Sequence of chain 1.M:
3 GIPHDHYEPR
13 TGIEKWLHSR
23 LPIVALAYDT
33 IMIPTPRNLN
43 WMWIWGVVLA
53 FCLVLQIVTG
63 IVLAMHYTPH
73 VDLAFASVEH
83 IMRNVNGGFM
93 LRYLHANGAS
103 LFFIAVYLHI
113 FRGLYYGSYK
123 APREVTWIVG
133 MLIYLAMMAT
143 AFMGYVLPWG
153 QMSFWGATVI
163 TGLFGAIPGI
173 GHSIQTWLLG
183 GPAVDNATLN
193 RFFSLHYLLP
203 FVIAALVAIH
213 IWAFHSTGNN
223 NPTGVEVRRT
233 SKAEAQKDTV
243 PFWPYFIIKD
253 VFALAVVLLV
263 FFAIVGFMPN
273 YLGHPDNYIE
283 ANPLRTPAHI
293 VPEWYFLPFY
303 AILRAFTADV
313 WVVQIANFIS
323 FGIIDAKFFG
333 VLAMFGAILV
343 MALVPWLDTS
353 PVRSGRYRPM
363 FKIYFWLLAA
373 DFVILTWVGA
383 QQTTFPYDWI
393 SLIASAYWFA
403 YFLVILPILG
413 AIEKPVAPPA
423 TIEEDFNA

Binding-site contacts:
Ligand atom C21 contacts residue PHE194 of chain 1.M at 3.3 Å (hydrophobic).
Ligand atom C6 contacts residue GLY158 of chain 1.M at 3.7 Å.
Ligand atom O4 contacts residue VAL161 of chain 1.M at 3.2 Å.
Ligand atom C4A contacts residue VAL161 of chain 1.M at 3.9 Å (hydrophobic).
Ligand atom O7 contacts residue GLY158 of chain 1.M at 3.3 Å.
Ligand atom C7M contacts residue GLU295 of chain 1.M at 3.4 Å.
Ligand atom C26 contacts residue MET145 of chain 1.M at 3.8 Å (hydrophobic).
Ligand atom C5M contacts residue CYS151 of chain 1.R at 3.7 Å (hydrophobic).
Ligand atom C8 contacts residue ILE162 of chain 1.M at 3.6 Å (hydrophobic).
Ligand atom C5 contacts residue PRO294 of chain 1.M at 3.9 Å (hydrophobic).
Ligand atom C17 contacts residue PHE144 of chain 1.M at 3.9 Å (hydrophobic).
Ligand atom O7 contacts residue GLU295 of chain 1.M at 3.6 Å (salt-bridge).
Ligand atom C4 contacts residue VAL161 of chain 1.M at 3.6 Å (hydrophobic).
Ligand atom C18 contacts residue PHE144 of chain 1.M at 3.5 Å (hydrophobic).
Ligand atom O1 contacts residue ILE162 of chain 1.M at 3.5 Å.
Ligand atom C8 contacts residue PRO294 of chain 1.M at 3.7 Å (hydrophobic).
Ligand atom O4 contacts residue HIS152 of chain 1.R at 3.0 Å (h-bond).
Ligand atom O8 contacts residue GLU295 of chain 1.M at 2.9 Å (salt-bridge).
Ligand atom C4 contacts residue TYR302 of chain 1.M at 3.7 Å (hydrophobic).
Ligand atom C20 contacts residue PHE194 of chain 1.M at 3.8 Å (hydrophobic).
Ligand atom C5M contacts residue TYR302 of chain 1.M at 3.8 Å (hydrophobic).
Ligand atom O12 contacts residue MET336 of chain 1.M at 3.8 Å.
Ligand atom C16 contacts residue ILE162 of chain 1.M at 3.4 Å (hydrophobic).
Ligand atom O8 contacts residue PHE298 of chain 1.M at 3.7 Å.
Ligand atom C7M contacts residue PRO294 of chain 1.M at 3.6 Å (hydrophobic).
Ligand atom C24 contacts residue ILE162 of chain 1.M at 3.6 Å (hydrophobic).
Ligand atom C5 contacts residue VAL161 of chain 1.M at 3.7 Å (hydrophobic).
Ligand atom C24 contacts residue PHE144 of chain 1.M at 3.8 Å (hydrophobic).
Ligand atom C23 contacts residue PHE337 of chain 1.M at 3.9 Å (hydrophobic).
Ligand atom C3M contacts residue MET336 of chain 1.M at 3.8 Å (hydrophobic).
Ligand atom C4A contacts residue PRO294 of chain 1.M at 3.6 Å (hydrophobic).
Ligand atom C8A contacts residue ILE162 of chain 1.M at 3.4 Å (hydrophobic).
Ligand atom C22 contacts residue PHE298 of chain 1.M at 3.3 Å (hydrophobic).
Ligand atom C8A contacts residue PRO294 of chain 1.M at 3.5 Å (hydrophobic).
Ligand atom O5 contacts residue VAL161 of chain 1.M at 3.4 Å.
Ligand atom C7 contacts residue GLY158 of chain 1.M at 3.5 Å.
Ligand atom O8 contacts residue ILE162 of chain 1.M at 3.8 Å.
Ligand atom O5 contacts residue HIS152 of chain 1.R at 3.7 Å.
Ligand atom C7M contacts residue VAL293 of chain 1.M at 3.1 Å (hydrophobic).
Ligand atom O4 contacts residue TYR302 of chain 1.M at 3.5 Å.

The protein below binds the small molecule below.
Small molecule (SMILES): C/C=C(C)/C=C/C=C[C@H](OC)[C@@H](C)[C@@H](OC)[C@@H](C)CCc1oc2c(O)c(OC)cc(OC)c2c(=O)c1C

Sequence of chain 1.R:
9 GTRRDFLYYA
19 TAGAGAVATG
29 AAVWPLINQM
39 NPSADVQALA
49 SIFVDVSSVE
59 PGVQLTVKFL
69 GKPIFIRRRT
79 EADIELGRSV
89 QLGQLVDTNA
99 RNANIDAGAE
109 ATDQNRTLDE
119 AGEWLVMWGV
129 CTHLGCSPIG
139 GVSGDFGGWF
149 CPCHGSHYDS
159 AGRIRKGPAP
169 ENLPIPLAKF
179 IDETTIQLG